Sequence of chain 33.B:
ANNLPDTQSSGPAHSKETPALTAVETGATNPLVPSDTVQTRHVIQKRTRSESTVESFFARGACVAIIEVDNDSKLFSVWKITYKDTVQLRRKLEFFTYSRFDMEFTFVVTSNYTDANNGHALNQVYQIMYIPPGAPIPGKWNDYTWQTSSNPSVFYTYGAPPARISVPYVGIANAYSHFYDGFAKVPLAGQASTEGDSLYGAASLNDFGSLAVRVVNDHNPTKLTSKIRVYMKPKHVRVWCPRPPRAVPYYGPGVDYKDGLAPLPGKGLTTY

A protein and the small-molecule ligand that binds it are described below.
Small molecule (SMILES): COc1ccc(OCc2ccc(COc3c(Cl)cccc3Cl)cc2)c(Cl)c1

Binding-site contacts:
Ligand atom C8 contacts residue MET109 of chain 33.B at 3.4 Å (hydrophobic).
Ligand atom O1 contacts residue ILE87 of chain 33.B at 3.7 Å.
Ligand atom C3 contacts residue MET109 of chain 33.B at 3.7 Å (hydrophobic).
Ligand atom C13 contacts residue MET109 of chain 33.B at 3.4 Å (hydrophobic).
Ligand atom C5 contacts residue TYR89 of chain 33.B at 3.5 Å (hydrophobic).
Ligand atom C21 contacts residue HIS184 of chain 33.B at 3.6 Å.
Ligand atom C20 contacts residue LEU217 of chain 33.B at 3.8 Å (hydrophobic).
Ligand atom C17 contacts residue TYR136 of chain 33.B at 3.7 Å (hydrophobic).
Ligand atom C17 contacts residue ALA24 of chain 32.E at 3.7 Å (hydrophobic).
Ligand atom C10 contacts residue TYR136 of chain 33.B at 3.5 Å (hydrophobic).
Ligand atom O1 contacts residue PHE214 of chain 33.B at 3.8 Å.
Ligand atom C7 contacts residue PHE214 of chain 33.B at 3.5 Å (hydrophobic).
Ligand atom C9 contacts residue PHE214 of chain 33.B at 3.7 Å (hydrophobic).
Ligand atom C16 contacts residue ALA24 of chain 32.E at 3.8 Å (hydrophobic).
Ligand atom C16 contacts residue TYR136 of chain 33.B at 3.8 Å (hydrophobic).
Ligand atom C13 contacts residue ILE87 of chain 33.B at 3.7 Å (hydrophobic).
Ligand atom C2 contacts residue PHE214 of chain 33.B at 3.6 Å (hydrophobic).
Ligand atom C9 contacts residue VAL176 of chain 33.B at 3.6 Å (hydrophobic).
Ligand atom CL2 contacts residue ALA24 of chain 32.E at 3.5 Å.
Ligand atom O2 contacts residue VAL173 of chain 33.B at 3.4 Å.
Ligand atom C6 contacts residue TYR89 of chain 33.B at 3.7 Å (hydrophobic).
Ligand atom CL3 contacts residue LEU217 of chain 33.B at 3.8 Å.
Ligand atom C21 contacts residue TYR182 of chain 33.B at 3.8 Å (hydrophobic).
Ligand atom CL2 contacts residue TYR136 of chain 33.B at 3.6 Å.
Ligand atom C14 contacts residue TYR136 of chain 33.B at 3.5 Å (hydrophobic).
Ligand atom C11 contacts residue ILE87 of chain 33.B at 3.8 Å (hydrophobic).
Ligand atom O3 contacts residue TYR89 of chain 33.B at 3.6 Å.
Ligand atom C13 contacts residue PHE111 of chain 33.B at 3.7 Å (hydrophobic).
Ligand atom C1 contacts residue TYR182 of chain 33.B at 3.8 Å (hydrophobic).
Ligand atom C19 contacts residue LEU217 of chain 33.B at 3.8 Å (hydrophobic).
Ligand atom C21 contacts residue SER105 of chain 33.B at 3.8 Å.
Ligand atom CL3 contacts residue PHE111 of chain 33.B at 3.8 Å.
Ligand atom C4 contacts residue MET109 of chain 33.B at 3.8 Å (hydrophobic).
Ligand atom C12 contacts residue ILE87 of chain 33.B at 3.8 Å (hydrophobic).
Ligand atom C12 contacts residue PHE111 of chain 33.B at 3.8 Å (hydrophobic).
Ligand atom C7 contacts residue MET109 of chain 33.B at 3.3 Å (hydrophobic).
Ligand atom C20 contacts residue ILE171 of chain 33.B at 3.8 Å (hydrophobic).
Ligand atom O3 contacts residue PHE107 of chain 33.B at 3.6 Å.
Ligand atom CL2 contacts residue ILE25 of chain 32.E at 3.4 Å.
Ligand atom O1 contacts residue MET109 of chain 33.B at 3.7 Å.

Sequence of chain 32.E:
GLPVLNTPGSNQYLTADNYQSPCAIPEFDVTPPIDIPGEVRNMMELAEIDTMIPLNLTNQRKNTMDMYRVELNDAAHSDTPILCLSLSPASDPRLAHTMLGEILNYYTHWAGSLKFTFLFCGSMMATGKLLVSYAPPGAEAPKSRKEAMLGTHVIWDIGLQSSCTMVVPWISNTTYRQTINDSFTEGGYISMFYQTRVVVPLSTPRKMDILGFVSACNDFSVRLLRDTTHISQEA